This protein binds this small molecule.
Small molecule (SMILES): C[C@@H]1C[C@H]2C(=O)OC[C@H](NC(=O)[C@H](Cc3cc(F)cc(F)c3)NC(=O)CCC3CCCCC3)C(=O)N3CCC[C@H]3C(=O)N3CC=CC[C@H]3C(=O)N[C@@H](C)C(=O)N2C1

Sequence of chain 1.R:
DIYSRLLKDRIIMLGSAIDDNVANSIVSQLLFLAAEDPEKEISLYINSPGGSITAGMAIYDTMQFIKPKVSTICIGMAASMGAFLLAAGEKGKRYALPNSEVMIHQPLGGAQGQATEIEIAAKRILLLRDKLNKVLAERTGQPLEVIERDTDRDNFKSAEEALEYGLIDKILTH

Sequence of chain 1.S:
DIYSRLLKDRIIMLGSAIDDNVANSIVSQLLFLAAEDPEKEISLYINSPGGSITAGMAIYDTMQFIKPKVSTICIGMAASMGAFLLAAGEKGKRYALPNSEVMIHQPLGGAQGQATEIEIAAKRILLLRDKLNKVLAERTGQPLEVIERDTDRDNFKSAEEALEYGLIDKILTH

Binding-site contacts:
Ligand atom C9 contacts residue TYR62 of chain 1.S at 3.6 Å (hydrophobic).
Ligand atom CE contacts residue ASP26 of chain 1.S at 3.0 Å.
Ligand atom C3 contacts residue ALA52 of chain 1.R at 3.4 Å (hydrophobic).
Ligand atom CE2 contacts residue LEU48 of chain 1.R at 3.6 Å (hydrophobic).
Ligand atom CD1 contacts residue LEU48 of chain 1.R at 3.7 Å (hydrophobic).
Ligand atom CE1 contacts residue THR79 of chain 1.R at 3.8 Å.
Ligand atom C2 contacts residue LEU48 of chain 1.R at 3.8 Å (hydrophobic).
Ligand atom O contacts residue SER60 of chain 1.S at 3.6 Å (h-bond).
Ligand atom F2 contacts residue TYR62 of chain 1.S at 3.8 Å.
Ligand atom CD contacts residue TYR112 of chain 1.S at 3.8 Å (hydrophobic).
Ligand atom CE contacts residue LEU189 of chain 1.S at 3.5 Å (hydrophobic).
Ligand atom C4 contacts residue ARG22 of chain 1.S at 3.5 Å.
Ligand atom C contacts residue TYR62 of chain 1.S at 3.5 Å (hydrophobic).
Ligand atom F2 contacts residue ILE92 of chain 1.S at 3.3 Å.
Ligand atom F1 contacts residue THR79 of chain 1.R at 3.3 Å.
Ligand atom CZ contacts residue LEU114 of chain 1.S at 3.5 Å (hydrophobic).
Ligand atom CE1 contacts residue LEU48 of chain 1.R at 3.7 Å (hydrophobic).
Ligand atom CA contacts residue TYR62 of chain 1.S at 3.7 Å (hydrophobic).
Ligand atom O contacts residue TYR62 of chain 1.S at 2.4 Å (h-bond).
Ligand atom N contacts residue TYR62 of chain 1.S at 2.9 Å (h-bond).
Ligand atom O contacts residue TYR112 of chain 1.S at 3.8 Å.
Ligand atom C contacts residue SER60 of chain 1.S at 3.7 Å.
Ligand atom F1 contacts residue LEU114 of chain 1.S at 3.7 Å.
Ligand atom F1 contacts residue PHE82 of chain 1.R at 3.5 Å.
Ligand atom CB contacts residue ILE90 of chain 1.S at 3.7 Å (hydrophobic).
Ligand atom C5 contacts residue ASP26 of chain 1.S at 3.8 Å.
Ligand atom F2 contacts residue VAL44 of chain 1.R at 3.7 Å.
Ligand atom CE1 contacts residue LEU114 of chain 1.S at 3.8 Å (hydrophobic).
Ligand atom O2 contacts residue LEU48 of chain 1.R at 3.2 Å.
Ligand atom CZ contacts residue THR79 of chain 1.R at 3.5 Å.
Ligand atom C4 contacts residue ASP26 of chain 1.S at 3.6 Å.
Ligand atom CD2 contacts residue LEU48 of chain 1.R at 3.7 Å (hydrophobic).
Ligand atom CD contacts residue TYR62 of chain 1.S at 3.7 Å (hydrophobic).
Ligand atom CB contacts residue TYR62 of chain 1.S at 3.5 Å (hydrophobic).
Ligand atom CD contacts residue ILE28 of chain 1.S at 3.5 Å (hydrophobic).
Ligand atom O contacts residue PHE82 of chain 1.R at 3.6 Å.
Ligand atom C7 contacts residue ILE28 of chain 1.S at 3.8 Å (hydrophobic).
Ligand atom C8 contacts residue TYR62 of chain 1.S at 3.5 Å (hydrophobic).
Ligand atom C2 contacts residue LEU23 of chain 1.S at 3.8 Å (hydrophobic).
Ligand atom CD2 contacts residue TYR62 of chain 1.S at 3.6 Å (hydrophobic).